This small molecule binds to this protein.
Small molecule (SMILES): C=C(C)CCO[P](=O)(O)OP(=O)(O)O

Sequence of chain 1.A:
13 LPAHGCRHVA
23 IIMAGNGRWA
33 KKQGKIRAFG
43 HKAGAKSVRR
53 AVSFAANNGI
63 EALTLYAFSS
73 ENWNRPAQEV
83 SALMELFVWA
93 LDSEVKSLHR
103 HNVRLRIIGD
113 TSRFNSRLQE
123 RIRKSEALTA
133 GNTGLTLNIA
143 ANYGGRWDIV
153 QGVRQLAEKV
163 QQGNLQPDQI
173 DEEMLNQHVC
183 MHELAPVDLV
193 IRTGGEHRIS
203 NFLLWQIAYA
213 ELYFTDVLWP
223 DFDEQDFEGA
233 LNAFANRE

Binding-site contacts:
Ligand atom C3 contacts residue FPS1 of chain 1.B at 3.5 Å.
Ligand atom C1 contacts residue TYR68 of chain 1.A at 4.5 Å (hydrophobic).
Ligand atom C2 contacts residue FPS1 of chain 1.B at 3.9 Å.
Ligand atom C1 contacts residue SER202 of chain 1.A at 4.2 Å.
Ligand atom C1 contacts residue ILE24 of chain 1.A at 4.4 Å (hydrophobic).
Ligand atom C2 contacts residue TYR68 of chain 1.A at 3.9 Å (hydrophobic).
Ligand atom C4 contacts residue ALA26 of chain 1.A at 4.2 Å (hydrophobic).
Ligand atom C1 contacts residue FPS1 of chain 1.B at 4.4 Å.
Ligand atom C5 contacts residue TYR68 of chain 1.A at 3.5 Å (hydrophobic).
Ligand atom C4 contacts residue ILE24 of chain 1.A at 3.6 Å (hydrophobic).
Ligand atom C2 contacts residue SER71 of chain 1.A at 4.0 Å.
Ligand atom C5 contacts residue ALA69 of chain 1.A at 3.8 Å (hydrophobic).
Ligand atom C1 contacts residue ARG194 of chain 1.A at 4.4 Å.
Ligand atom C5 contacts residue FPS1 of chain 1.B at 3.9 Å.
Ligand atom C4 contacts residue MET25 of chain 1.A at 3.8 Å (hydrophobic).
Ligand atom C4 contacts residue TYR68 of chain 1.A at 3.9 Å (hydrophobic).
Ligand atom C5 contacts residue PHE70 of chain 1.A at 3.7 Å (hydrophobic).
Ligand atom C4 contacts residue FPS1 of chain 1.B at 3.6 Å.
Ligand atom C5 contacts residue SER71 of chain 1.A at 3.8 Å.
Ligand atom C3 contacts residue ASN74 of chain 1.A at 4.3 Å.
Ligand atom C2 contacts residue ASN74 of chain 1.A at 4.1 Å.
Ligand atom C3 contacts residue TYR68 of chain 1.A at 3.8 Å (hydrophobic).
Ligand atom C5 contacts residue ASN74 of chain 1.A at 3.7 Å.